This protein binds this small molecule.
Small molecule (SMILES): O=C(NC1CCCC1)[C@@H]1CCCCOc2cccc(c2)C[C@H](N2CCCC2=O)C(=O)N[C@@H](CCN2CCOCC2)C(=O)N1

Sequence of chain 1.I:
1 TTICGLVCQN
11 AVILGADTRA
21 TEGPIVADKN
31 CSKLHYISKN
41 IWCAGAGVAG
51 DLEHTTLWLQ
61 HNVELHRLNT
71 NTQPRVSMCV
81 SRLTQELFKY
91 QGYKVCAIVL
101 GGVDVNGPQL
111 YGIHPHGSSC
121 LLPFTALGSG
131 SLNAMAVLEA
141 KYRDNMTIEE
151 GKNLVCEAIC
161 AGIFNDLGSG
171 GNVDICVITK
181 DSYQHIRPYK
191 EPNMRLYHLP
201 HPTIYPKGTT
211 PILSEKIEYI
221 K

Binding-site contacts:
Ligand atom C09 contacts residue LEU52 of chain 1.I at 3.5 Å (hydrophobic).
Ligand atom C17 contacts residue ASP138 of chain 1.J at 3.5 Å.
Ligand atom C02 contacts residue THR21 of chain 1.I at 3.7 Å.
Ligand atom C08 contacts residue GLY47 of chain 1.I at 3.6 Å.
Ligand atom C07 contacts residue THR1 of chain 1.I at 3.4 Å.
Ligand atom C39 contacts residue ALA142 of chain 1.J at 3.3 Å (hydrophobic).
Ligand atom C40 contacts residue ALA136 of chain 1.J at 3.3 Å (hydrophobic).
Ligand atom C37 contacts residue ASP138 of chain 1.J at 3.2 Å.
Ligand atom C11 contacts residue ARG19 of chain 1.I at 3.8 Å.
Ligand atom O34 contacts residue GLU22 of chain 1.I at 3.8 Å.
Ligand atom N03 contacts residue THR21 of chain 1.I at 2.9 Å (h-bond).
Ligand atom C37 contacts residue GLU22 of chain 1.I at 3.4 Å.
Ligand atom C26 contacts residue VAL48 of chain 1.I at 3.5 Å (hydrophobic).
Ligand atom C39 contacts residue ASP138 of chain 1.J at 3.6 Å.
Ligand atom O12 contacts residue THR21 of chain 1.I at 3.2 Å (h-bond).
Ligand atom C20 contacts residue VAL48 of chain 1.I at 3.6 Å (hydrophobic).
Ligand atom C16 contacts residue ASP138 of chain 1.J at 3.5 Å.
Ligand atom O12 contacts residue ALA20 of chain 1.I at 3.5 Å.
Ligand atom N38 contacts residue GLU22 of chain 1.I at 3.0 Å (salt-bridge).
Ligand atom N14 contacts residue ASP138 of chain 1.J at 2.9 Å (salt-bridge).
Ligand atom C40 contacts residue ALA142 of chain 1.J at 3.2 Å (hydrophobic).
Ligand atom C05 contacts residue GLY47 of chain 1.I at 3.5 Å.
Ligand atom C11 contacts residue ALA20 of chain 1.I at 3.7 Å (hydrophobic).
Ligand atom C15 contacts residue ASP138 of chain 1.J at 3.6 Å.
Ligand atom C13 contacts residue THR21 of chain 1.I at 3.4 Å.
Ligand atom O01 contacts residue VAL48 of chain 1.I at 3.8 Å.
Ligand atom C36 contacts residue ASP138 of chain 1.J at 3.7 Å.
Ligand atom C43 contacts residue ALA27 of chain 1.I at 3.6 Å (hydrophobic).
Ligand atom C08 contacts residue LEU52 of chain 1.I at 3.6 Å (hydrophobic).
Ligand atom C25 contacts residue THR21 of chain 1.I at 3.8 Å.
Ligand atom C08 contacts residue THR1 of chain 1.I at 3.8 Å.
Ligand atom N38 contacts residue ASP138 of chain 1.J at 3.8 Å.
Ligand atom C40 contacts residue ASP138 of chain 1.J at 3.8 Å.
Ligand atom O01 contacts residue ALA49 of chain 1.I at 2.9 Å (h-bond).
Ligand atom N06 contacts residue GLY47 of chain 1.I at 2.7 Å (h-bond).
Ligand atom C04 contacts residue GLY47 of chain 1.I at 3.4 Å.
Ligand atom C07 contacts residue GLY47 of chain 1.I at 3.6 Å.
Ligand atom C42 contacts residue CYS144 of chain 1.J at 3.8 Å (hydrophobic).
Ligand atom O41 contacts residue CYS144 of chain 1.J at 3.3 Å.
Ligand atom C43 contacts residue GLU22 of chain 1.I at 3.8 Å.

Sequence of chain 1.J:
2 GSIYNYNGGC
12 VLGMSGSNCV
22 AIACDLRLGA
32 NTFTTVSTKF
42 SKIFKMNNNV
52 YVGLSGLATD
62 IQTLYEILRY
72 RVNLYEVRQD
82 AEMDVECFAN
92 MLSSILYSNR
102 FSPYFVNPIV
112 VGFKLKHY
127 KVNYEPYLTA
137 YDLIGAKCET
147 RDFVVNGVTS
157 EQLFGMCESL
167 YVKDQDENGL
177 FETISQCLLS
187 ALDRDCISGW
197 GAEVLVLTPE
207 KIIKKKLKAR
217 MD